The small molecule below binds the protein below.
Small molecule (SMILES): CC(=O)N[C@@H]1[C@@H](O)[C@H](O)[C@@H](CO)O[C@H]1O

Binding-site contacts:
Ligand atom C4 contacts residue ASN246 of chain 1.B at 4.2 Å.
Ligand atom C5 contacts residue THR248 of chain 1.B at 3.9 Å.
Ligand atom C6 contacts residue THR248 of chain 1.B at 3.3 Å.
Ligand atom C2 contacts residue ASN249 of chain 1.B at 4.3 Å.
Ligand atom C4 contacts residue ASN249 of chain 1.B at 4.3 Å.
Ligand atom C1 contacts residue ASN249 of chain 1.B at 3.4 Å.
Ligand atom N2 contacts residue ASN246 of chain 1.B at 2.9 Å (h-bond).
Ligand atom O6 contacts residue ASN249 of chain 1.B at 2.8 Å (h-bond).
Ligand atom C6 contacts residue ASN249 of chain 1.B at 3.5 Å.
Ligand atom O5 contacts residue ASN246 of chain 1.B at 2.3 Å (h-bond).
Ligand atom O5 contacts residue THR248 of chain 1.B at 3.4 Å (h-bond).
Ligand atom C7 contacts residue ASN246 of chain 1.B at 2.9 Å.
Ligand atom O6 contacts residue THR248 of chain 1.B at 3.4 Å (h-bond).
Ligand atom C1 contacts residue ASN246 of chain 1.B at 1.4 Å.
Ligand atom C5 contacts residue ASN246 of chain 1.B at 3.6 Å.
Ligand atom C2 contacts residue ASN246 of chain 1.B at 2.4 Å.
Ligand atom C8 contacts residue ASN246 of chain 1.B at 3.9 Å.
Ligand atom O7 contacts residue ASN246 of chain 1.B at 2.8 Å (h-bond).
Ligand atom O5 contacts residue ASN249 of chain 1.B at 2.5 Å (h-bond).
Ligand atom C3 contacts residue ASN246 of chain 1.B at 3.8 Å.
Ligand atom C6 contacts residue ASN246 of chain 1.B at 4.5 Å.
Ligand atom C5 contacts residue ASN249 of chain 1.B at 3.5 Å.

Sequence of chain 1.B:
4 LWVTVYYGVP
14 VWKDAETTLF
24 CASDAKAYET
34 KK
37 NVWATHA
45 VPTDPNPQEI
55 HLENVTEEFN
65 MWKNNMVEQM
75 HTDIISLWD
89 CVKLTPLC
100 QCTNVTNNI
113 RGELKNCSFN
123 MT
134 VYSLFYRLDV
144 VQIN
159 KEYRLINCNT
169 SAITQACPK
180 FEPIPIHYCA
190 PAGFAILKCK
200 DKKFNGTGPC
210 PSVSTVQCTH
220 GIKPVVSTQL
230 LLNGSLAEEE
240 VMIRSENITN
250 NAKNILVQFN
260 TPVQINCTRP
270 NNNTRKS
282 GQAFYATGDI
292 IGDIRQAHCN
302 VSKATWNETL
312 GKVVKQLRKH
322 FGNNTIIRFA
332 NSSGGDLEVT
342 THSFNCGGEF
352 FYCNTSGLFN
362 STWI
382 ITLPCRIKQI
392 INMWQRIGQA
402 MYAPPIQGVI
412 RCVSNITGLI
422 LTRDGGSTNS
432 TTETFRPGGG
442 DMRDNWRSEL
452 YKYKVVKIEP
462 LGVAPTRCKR